This protein binds this small molecule.
Small molecule (SMILES): CC(=O)N[C@H]1[C@H](O[C@H]2[C@H](O)[C@@H](NC(C)=O)CO[C@@H]2CO)O[C@H](CO)[C@@H](O[C@@H]2O[C@H](CO)[C@@H](O)[C@H](O)[C@@H]2O)[C@@H]1O

Sequence of chain 1.E:
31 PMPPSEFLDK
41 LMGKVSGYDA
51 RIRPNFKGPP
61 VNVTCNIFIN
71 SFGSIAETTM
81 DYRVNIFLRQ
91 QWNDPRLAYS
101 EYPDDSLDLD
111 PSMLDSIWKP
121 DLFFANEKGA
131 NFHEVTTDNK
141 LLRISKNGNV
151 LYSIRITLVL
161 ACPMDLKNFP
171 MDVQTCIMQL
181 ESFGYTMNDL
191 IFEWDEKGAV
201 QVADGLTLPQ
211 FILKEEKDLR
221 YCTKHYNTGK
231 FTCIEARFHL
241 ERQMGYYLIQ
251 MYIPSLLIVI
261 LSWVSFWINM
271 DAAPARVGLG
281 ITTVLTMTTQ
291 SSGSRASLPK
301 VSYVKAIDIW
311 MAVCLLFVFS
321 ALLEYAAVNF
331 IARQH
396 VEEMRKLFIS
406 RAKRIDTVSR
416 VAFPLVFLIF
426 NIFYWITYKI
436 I

Binding-site contacts:
Ligand atom O5 contacts residue ASN62 of chain 1.E at 2.4 Å (h-bond).
Ligand atom C7 contacts residue PRO60 of chain 1.E at 3.7 Å (hydrophobic).
Ligand atom O3 contacts residue PRO59 of chain 1.E at 3.9 Å.
Ligand atom C2 contacts residue PRO60 of chain 1.E at 4.2 Å (hydrophobic).
Ligand atom C8 contacts residue ASN62 of chain 1.E at 4.4 Å.
Ligand atom C7 contacts residue PRO59 of chain 1.E at 4.4 Å (hydrophobic).
Ligand atom C7 contacts residue ASN62 of chain 1.E at 3.2 Å.
Ligand atom N2 contacts residue PRO60 of chain 1.E at 3.3 Å (h-bond).
Ligand atom C1 contacts residue PRO60 of chain 1.E at 4.1 Å (hydrophobic).
Ligand atom C1 contacts residue ASN62 of chain 1.E at 1.4 Å.
Ligand atom O7 contacts residue ASN62 of chain 1.E at 3.2 Å (h-bond).
Ligand atom C8 contacts residue PRO59 of chain 1.E at 3.8 Å (hydrophobic).
Ligand atom C4 contacts residue ASN62 of chain 1.E at 4.3 Å.
Ligand atom C5 contacts residue ASN62 of chain 1.E at 3.7 Å.
Ligand atom C8 contacts residue PRO60 of chain 1.E at 3.5 Å (hydrophobic).
Ligand atom N2 contacts residue ASN62 of chain 1.E at 2.9 Å (h-bond).
Ligand atom N2 contacts residue PRO59 of chain 1.E at 3.8 Å.
Ligand atom C3 contacts residue PRO59 of chain 1.E at 4.3 Å (hydrophobic).
Ligand atom C3 contacts residue ASN62 of chain 1.E at 3.8 Å.
Ligand atom C2 contacts residue ASN62 of chain 1.E at 2.5 Å.
Ligand atom C8 contacts residue ASN55 of chain 1.E at 3.4 Å.